The protein below binds the small molecule below.
Small molecule (SMILES): O=c1[nH]cnc2nc[nH]c12

Sequence of chain 1.F:
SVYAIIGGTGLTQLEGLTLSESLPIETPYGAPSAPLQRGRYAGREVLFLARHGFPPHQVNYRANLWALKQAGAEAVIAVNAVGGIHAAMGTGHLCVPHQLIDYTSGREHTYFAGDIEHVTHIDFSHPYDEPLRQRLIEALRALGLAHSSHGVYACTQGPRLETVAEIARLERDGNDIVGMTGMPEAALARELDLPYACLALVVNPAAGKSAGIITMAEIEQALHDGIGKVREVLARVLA

Binding-site contacts:
Ligand atom O6 contacts residue ASN223 of chain 1.F at 3.0 Å (h-bond).
Ligand atom C6 contacts residue GLU181 of chain 1.F at 3.4 Å.
Ligand atom C4 contacts residue VAL197 of chain 1.F at 3.6 Å (hydrophobic).
Ligand atom O6 contacts residue LEU180 of chain 1.F at 4.0 Å.
Ligand atom N1 contacts residue VAL197 of chain 1.F at 3.8 Å.
Ligand atom C5 contacts residue VAL101 of chain 1.F at 4.0 Å (hydrophobic).
Ligand atom C6 contacts residue LEU180 of chain 1.F at 4.1 Å (hydrophobic).
Ligand atom N1 contacts residue GLU181 of chain 1.F at 2.3 Å (salt-bridge).
Ligand atom N7 contacts residue VAL101 of chain 1.F at 3.4 Å.
Ligand atom N7 contacts residue GLY102 of chain 1.F at 3.1 Å (h-bond).
Ligand atom N7 contacts residue VAL222 of chain 1.F at 3.9 Å.
Ligand atom C8 contacts residue VAL101 of chain 1.F at 3.6 Å (hydrophobic).
Ligand atom C6 contacts residue VAL197 of chain 1.F at 3.8 Å (hydrophobic).
Ligand atom C8 contacts residue ASN223 of chain 1.F at 3.9 Å.
Ligand atom N1 contacts residue LEU180 of chain 1.F at 4.0 Å.
Ligand atom N9 contacts residue ALA100 of chain 1.F at 3.4 Å (h-bond).
Ligand atom C2 contacts residue VAL197 of chain 1.F at 3.9 Å (hydrophobic).
Ligand atom C8 contacts residue GLY102 of chain 1.F at 3.8 Å.
Ligand atom C6 contacts residue ASN223 of chain 1.F at 4.1 Å.
Ligand atom C8 contacts residue VAL222 of chain 1.F at 3.7 Å (hydrophobic).
Ligand atom N3 contacts residue GLU181 of chain 1.F at 4.1 Å.
Ligand atom C2 contacts residue THR175 of chain 1.F at 4.1 Å.
Ligand atom O6 contacts residue VAL197 of chain 1.F at 4.2 Å.
Ligand atom C2 contacts residue MET199 of chain 1.F at 3.6 Å (hydrophobic).
Ligand atom O6 contacts residue GLY102 of chain 1.F at 3.5 Å.
Ligand atom C6 contacts residue GLY102 of chain 1.F at 3.6 Å.
Ligand atom N3 contacts residue VAL197 of chain 1.F at 3.8 Å.
Ligand atom C5 contacts residue VAL197 of chain 1.F at 3.6 Å (hydrophobic).
Ligand atom N9 contacts residue VAL101 of chain 1.F at 4.1 Å.
Ligand atom N7 contacts residue VAL197 of chain 1.F at 4.2 Å.
Ligand atom N7 contacts residue ASN223 of chain 1.F at 2.9 Å (h-bond).
Ligand atom N3 contacts residue MET199 of chain 1.F at 3.4 Å.
Ligand atom C5 contacts residue ASN223 of chain 1.F at 3.8 Å.
Ligand atom C8 contacts residue ALA100 of chain 1.F at 3.5 Å (hydrophobic).
Ligand atom C4 contacts residue GLY102 of chain 1.F at 4.1 Å.
Ligand atom O6 contacts residue GLU181 of chain 1.F at 3.5 Å (salt-bridge).
Ligand atom C2 contacts residue GLU181 of chain 1.F at 2.8 Å.
Ligand atom C4 contacts residue GLY198 of chain 1.F at 4.1 Å.
Ligand atom C5 contacts residue GLY102 of chain 1.F at 3.3 Å.
Ligand atom N3 contacts residue GLY198 of chain 1.F at 3.7 Å.